Sequence of chain 1.A:
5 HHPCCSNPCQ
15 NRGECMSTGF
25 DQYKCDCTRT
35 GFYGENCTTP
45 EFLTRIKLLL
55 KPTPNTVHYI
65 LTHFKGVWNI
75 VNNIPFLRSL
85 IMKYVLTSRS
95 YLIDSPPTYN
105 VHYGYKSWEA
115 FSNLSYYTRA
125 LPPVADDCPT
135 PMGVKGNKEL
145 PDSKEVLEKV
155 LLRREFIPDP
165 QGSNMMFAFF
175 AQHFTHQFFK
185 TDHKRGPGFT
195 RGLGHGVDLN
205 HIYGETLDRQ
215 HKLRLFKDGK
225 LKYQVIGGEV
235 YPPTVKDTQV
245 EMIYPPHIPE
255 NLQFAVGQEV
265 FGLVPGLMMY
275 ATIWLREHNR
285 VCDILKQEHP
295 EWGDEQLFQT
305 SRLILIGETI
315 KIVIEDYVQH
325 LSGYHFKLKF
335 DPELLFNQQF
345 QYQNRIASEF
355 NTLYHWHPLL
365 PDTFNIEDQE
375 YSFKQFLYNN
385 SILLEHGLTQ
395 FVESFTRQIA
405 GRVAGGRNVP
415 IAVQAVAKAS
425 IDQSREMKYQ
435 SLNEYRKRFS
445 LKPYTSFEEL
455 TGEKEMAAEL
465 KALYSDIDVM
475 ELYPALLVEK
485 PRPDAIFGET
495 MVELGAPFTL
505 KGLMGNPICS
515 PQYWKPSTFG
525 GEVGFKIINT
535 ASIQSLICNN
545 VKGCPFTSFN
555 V

This protein binds this small molecule.
Small molecule (SMILES): C[C@H](COCCO)OCO

Binding-site contacts:
Ligand atom C6 contacts residue LEU325 of chain 1.A at 3.7 Å (hydrophobic).
Ligand atom C6 contacts residue VAL322 of chain 1.A at 4.5 Å (hydrophobic).
Ligand atom C8 contacts residue ALA500 of chain 1.A at 4.3 Å (hydrophobic).
Ligand atom C7 contacts residue LEU325 of chain 1.A at 4.3 Å (hydrophobic).
Ligand atom C2 contacts residue GLY499 of chain 1.A at 3.9 Å.
Ligand atom C1 contacts residue GLY499 of chain 1.A at 3.9 Å.
Ligand atom C8 contacts residue VAL496 of chain 1.A at 4.2 Å (hydrophobic).
Ligand atom C7 contacts residue VAL322 of chain 1.A at 4.2 Å (hydrophobic).
Ligand atom C2 contacts residue MET495 of chain 1.A at 4.3 Å (hydrophobic).
Ligand atom C6 contacts residue THR503 of chain 1.A at 3.7 Å.
Ligand atom C2 contacts residue TRP360 of chain 1.A at 3.7 Å (hydrophobic).
Ligand atom O10 contacts residue ALA500 of chain 1.A at 3.7 Å.
Ligand atom C6 contacts residue TRP360 of chain 1.A at 4.1 Å (hydrophobic).
Ligand atom O4 contacts residue THR503 of chain 1.A at 3.8 Å.
Ligand atom O9 contacts residue TYR321 of chain 1.A at 4.2 Å.
Ligand atom O9 contacts residue GLY499 of chain 1.A at 4.5 Å.
Ligand atom C2 contacts residue PHE491 of chain 1.A at 4.4 Å (hydrophobic).
Ligand atom O5 contacts residue ALA500 of chain 1.A at 4.2 Å.
Ligand atom O4 contacts residue VAL322 of chain 1.A at 4.3 Å.
Ligand atom O10 contacts residue VAL322 of chain 1.A at 3.6 Å.
Ligand atom C1 contacts residue THR503 of chain 1.A at 4.0 Å.
Ligand atom C6 contacts residue TYR358 of chain 1.A at 3.0 Å (hydrophobic).
Ligand atom O4 contacts residue LEU325 of chain 1.A at 4.0 Å.
Ligand atom C8 contacts residue SER326 of chain 1.A at 4.0 Å.
Ligand atom C6 contacts residue TYR321 of chain 1.A at 3.8 Å (hydrophobic).
Ligand atom O9 contacts residue THR503 of chain 1.A at 2.5 Å (h-bond).
Ligand atom O4 contacts residue TYR358 of chain 1.A at 4.3 Å.
Ligand atom C7 contacts residue SER326 of chain 1.A at 4.2 Å.
Ligand atom C1 contacts residue ALA500 of chain 1.A at 4.1 Å (hydrophobic).
Ligand atom O9 contacts residue TYR358 of chain 1.A at 2.8 Å (h-bond).
Ligand atom C3 contacts residue ALA500 of chain 1.A at 4.5 Å (hydrophobic).
Ligand atom O5 contacts residue VAL322 of chain 1.A at 4.2 Å.
Ligand atom C8 contacts residue VAL322 of chain 1.A at 4.2 Å (hydrophobic).
Ligand atom C8 contacts residue TYR328 of chain 1.A at 4.0 Å (hydrophobic).